Sequence of chain 1.B:
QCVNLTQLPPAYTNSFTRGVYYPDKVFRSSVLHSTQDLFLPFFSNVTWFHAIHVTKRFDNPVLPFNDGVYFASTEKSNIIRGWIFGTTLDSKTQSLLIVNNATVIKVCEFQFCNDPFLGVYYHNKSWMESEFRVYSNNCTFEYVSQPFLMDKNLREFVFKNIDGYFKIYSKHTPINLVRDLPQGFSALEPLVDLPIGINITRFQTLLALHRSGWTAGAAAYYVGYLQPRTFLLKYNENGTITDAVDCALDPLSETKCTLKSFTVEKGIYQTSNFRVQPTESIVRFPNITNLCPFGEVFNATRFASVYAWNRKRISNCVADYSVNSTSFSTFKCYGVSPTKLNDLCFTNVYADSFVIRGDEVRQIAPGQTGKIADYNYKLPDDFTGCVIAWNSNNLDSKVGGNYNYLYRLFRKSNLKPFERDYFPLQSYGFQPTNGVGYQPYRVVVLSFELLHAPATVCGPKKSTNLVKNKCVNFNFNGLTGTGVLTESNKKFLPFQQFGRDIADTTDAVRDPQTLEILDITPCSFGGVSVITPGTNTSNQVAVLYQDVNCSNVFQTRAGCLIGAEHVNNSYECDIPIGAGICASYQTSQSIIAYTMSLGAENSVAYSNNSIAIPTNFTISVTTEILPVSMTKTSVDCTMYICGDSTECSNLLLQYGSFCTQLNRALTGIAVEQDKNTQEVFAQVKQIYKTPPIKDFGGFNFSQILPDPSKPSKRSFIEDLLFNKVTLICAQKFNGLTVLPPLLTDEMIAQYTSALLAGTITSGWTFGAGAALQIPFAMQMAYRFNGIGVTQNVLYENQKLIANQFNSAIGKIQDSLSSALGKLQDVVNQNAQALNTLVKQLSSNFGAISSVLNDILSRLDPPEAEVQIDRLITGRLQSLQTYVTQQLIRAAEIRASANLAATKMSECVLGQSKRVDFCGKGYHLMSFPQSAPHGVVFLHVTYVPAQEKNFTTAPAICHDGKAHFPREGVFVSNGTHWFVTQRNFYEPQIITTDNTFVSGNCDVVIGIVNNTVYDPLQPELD

Binding-site contacts:
Ligand atom O5 contacts residue ASN717 of chain 1.B at 2.3 Å (h-bond).
Ligand atom C3 contacts residue ASN717 of chain 1.B at 3.8 Å.
Ligand atom C1 contacts residue ASN717 of chain 1.B at 1.4 Å.
Ligand atom C7 contacts residue ASN717 of chain 1.B at 3.2 Å.
Ligand atom N2 contacts residue LEU922 of chain 1.B at 4.4 Å.
Ligand atom O6 contacts residue LEU922 of chain 1.B at 4.1 Å.
Ligand atom C2 contacts residue LEU922 of chain 1.B at 4.3 Å (hydrophobic).
Ligand atom C5 contacts residue ASN717 of chain 1.B at 3.6 Å.
Ligand atom O7 contacts residue ASN717 of chain 1.B at 3.3 Å (h-bond).
Ligand atom N2 contacts residue ASN717 of chain 1.B at 3.0 Å (h-bond).
Ligand atom C1 contacts residue LEU922 of chain 1.B at 4.1 Å (hydrophobic).
Ligand atom O5 contacts residue GLN1071 of chain 1.B at 4.4 Å.
Ligand atom C4 contacts residue ASN717 of chain 1.B at 4.2 Å.
Ligand atom O7 contacts residue GLN1071 of chain 1.B at 4.2 Å.
Ligand atom C3 contacts residue LEU922 of chain 1.B at 3.8 Å (hydrophobic).
Ligand atom C8 contacts residue ASN717 of chain 1.B at 3.8 Å.
Ligand atom C8 contacts residue THR716 of chain 1.B at 3.8 Å.
Ligand atom C4 contacts residue LEU922 of chain 1.B at 4.2 Å (hydrophobic).
Ligand atom C2 contacts residue ASN717 of chain 1.B at 2.5 Å.
Ligand atom C5 contacts residue LEU922 of chain 1.B at 3.9 Å (hydrophobic).
Ligand atom O4 contacts residue LEU922 of chain 1.B at 3.6 Å.

This small molecule binds to this protein.
Small molecule (SMILES): CC(=O)N[C@@H]1[C@@H](O)[C@H](O)[C@@H](CO)O[C@H]1O